The small molecule below binds the protein below.
Small molecule (SMILES): Nc1nc(=O)c2ncn([C@@H]3O[C@H](CO[P](=O)(O)O[C@H]4[C@@H](O)[C@H](n5ccc(=O)[nH]c5=O)O[C@@H]4CO)[C@@H](O[P](=O)(O)OC[C@H]4O[C@@H](n5ccc(=O)[nH]c5=O)[C@H](O)[C@@H]4O[P](=O)(O)OC[C@H]4O[C@@H](n5cnc6c(N)ncnc65)[C@H](O)[C@@H]4O[P](=O)(O)OC[C@H]4O[C@@H](n5cnc6c(N)ncnc65)[C@H](O)[C@@H]4O)[C@H]3O)c2[nH]1

Binding-site contacts:
Ligand atom C4 contacts residue PHE70 of chain 1.E at 3.5 Å (hydrophobic).
Ligand atom O6 contacts residue ARG30 of chain 1.E at 3.6 Å (salt-bridge).
Ligand atom O6 contacts residue PHE70 of chain 1.E at 3.7 Å.
Ligand atom O4' contacts residue GLY176 of chain 1.E at 3.5 Å (h-bond).
Ligand atom C5 contacts residue GLY176 of chain 1.E at 3.7 Å.
Ligand atom O4' contacts residue PHE70 of chain 1.E at 3.7 Å.
Ligand atom N1 contacts residue TYR175 of chain 1.E at 3.7 Å.
Ligand atom O4 contacts residue PHE71 of chain 1.E at 3.6 Å (h-bond).
Ligand atom O2' contacts residue VAL27 of chain 1.E at 3.6 Å.
Ligand atom N2 contacts residue LEU66 of chain 1.E at 3.4 Å.
Ligand atom C6 contacts residue LEU66 of chain 1.E at 3.5 Å (hydrophobic).
Ligand atom C4' contacts residue THR69 of chain 1.E at 3.6 Å.
Ligand atom O2 contacts residue THR69 of chain 1.E at 3.4 Å (h-bond).
Ligand atom N7 contacts residue LEU66 of chain 1.E at 3.6 Å.
Ligand atom C5 contacts residue PHE70 of chain 1.E at 3.5 Å (hydrophobic).
Ligand atom N3 contacts residue SER25 of chain 1.E at 3.2 Å (h-bond).
Ligand atom C2 contacts residue LEU66 of chain 1.E at 3.2 Å (hydrophobic).
Ligand atom N3 contacts residue GLY67 of chain 1.E at 3.4 Å.
Ligand atom C2 contacts residue PHE71 of chain 1.E at 3.6 Å (hydrophobic).
Ligand atom O4 contacts residue ARG30 of chain 1.E at 2.7 Å (salt-bridge).
Ligand atom P contacts residue THR68 of chain 1.E at 3.7 Å.
Ligand atom N1 contacts residue ARG30 of chain 1.E at 3.2 Å (salt-bridge).
Ligand atom C4' contacts residue PRO173 of chain 1.E at 3.5 Å (hydrophobic).
Ligand atom N1 contacts residue PHE70 of chain 1.E at 3.5 Å.
Ligand atom OP1 contacts residue THR68 of chain 1.E at 2.6 Å (h-bond).
Ligand atom N1 contacts residue LEU66 of chain 1.E at 3.2 Å (h-bond).
Ligand atom C2 contacts residue ARG30 of chain 1.E at 3.4 Å.
Ligand atom O4 contacts residue SER26 of chain 1.E at 3.6 Å.
Ligand atom N3 contacts residue LEU66 of chain 1.E at 3.6 Å.
Ligand atom C6 contacts residue GLY176 of chain 1.E at 3.5 Å.
Ligand atom C4 contacts residue PHE71 of chain 1.E at 3.6 Å (hydrophobic).
Ligand atom C2 contacts residue PHE70 of chain 1.E at 3.5 Å (hydrophobic).
Ligand atom N3 contacts residue TYR175 of chain 1.E at 3.6 Å.
Ligand atom O2' contacts residue THR69 of chain 1.E at 3.3 Å (h-bond).
Ligand atom N3 contacts residue PHE71 of chain 1.E at 2.8 Å (h-bond).
Ligand atom N3 contacts residue PHE70 of chain 1.E at 3.4 Å.
Ligand atom O2 contacts residue PHE71 of chain 1.E at 2.9 Å (h-bond).
Ligand atom C6 contacts residue PHE70 of chain 1.E at 3.4 Å (hydrophobic).
Ligand atom O4' contacts residue ALA172 of chain 1.E at 3.5 Å (h-bond).
Ligand atom O4' contacts residue PRO173 of chain 1.E at 3.5 Å (h-bond).

Sequence of chain 1.E:
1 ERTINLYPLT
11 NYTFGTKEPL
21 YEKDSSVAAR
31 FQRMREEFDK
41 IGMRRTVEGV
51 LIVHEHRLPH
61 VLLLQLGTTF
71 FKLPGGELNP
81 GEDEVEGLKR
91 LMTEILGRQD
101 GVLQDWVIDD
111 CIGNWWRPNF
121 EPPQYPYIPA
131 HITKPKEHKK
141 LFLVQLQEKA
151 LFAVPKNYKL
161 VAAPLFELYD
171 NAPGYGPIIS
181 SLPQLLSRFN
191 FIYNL